Sequence of chain 1.D:
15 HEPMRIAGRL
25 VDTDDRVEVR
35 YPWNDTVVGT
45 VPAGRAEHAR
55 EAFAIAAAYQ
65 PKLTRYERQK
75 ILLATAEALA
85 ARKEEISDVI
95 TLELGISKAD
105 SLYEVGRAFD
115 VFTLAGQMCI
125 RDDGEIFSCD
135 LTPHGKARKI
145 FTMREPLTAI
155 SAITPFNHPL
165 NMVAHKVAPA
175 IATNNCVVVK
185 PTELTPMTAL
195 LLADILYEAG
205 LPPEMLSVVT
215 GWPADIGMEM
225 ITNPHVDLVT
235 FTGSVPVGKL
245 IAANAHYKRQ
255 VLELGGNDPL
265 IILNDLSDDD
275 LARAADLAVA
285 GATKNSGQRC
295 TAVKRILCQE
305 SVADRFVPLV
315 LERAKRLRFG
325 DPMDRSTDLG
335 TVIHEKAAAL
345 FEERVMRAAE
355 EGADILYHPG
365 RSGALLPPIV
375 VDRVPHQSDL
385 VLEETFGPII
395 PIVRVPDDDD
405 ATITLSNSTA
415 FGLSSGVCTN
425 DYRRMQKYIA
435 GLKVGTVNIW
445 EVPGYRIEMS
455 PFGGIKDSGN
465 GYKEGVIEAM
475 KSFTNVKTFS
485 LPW

A small-molecule ligand and the protein it binds are described below.
Small molecule (SMILES): O=CCP(=O)(O)O

Binding-site contacts:
Ligand atom O3P contacts residue ARG293 of chain 1.D at 3.5 Å (salt-bridge).
Ligand atom O2P contacts residue ARG450 of chain 1.D at 3.8 Å.
Ligand atom O1P contacts residue HIS162 of chain 1.D at 2.8 Å (h-bond).
Ligand atom O1P contacts residue ARG293 of chain 1.D at 2.9 Å (salt-bridge).
Ligand atom C2 contacts residue ASN161 of chain 1.D at 4.3 Å.
Ligand atom O2 contacts residue ASN161 of chain 1.D at 3.3 Å (h-bond).
Ligand atom C1 contacts residue CYS294 of chain 1.D at 2.7 Å (hydrophobic).
Ligand atom O2 contacts residue HIS162 of chain 1.D at 3.8 Å.
Ligand atom O2P contacts residue ARG293 of chain 1.D at 3.1 Å (salt-bridge).
Ligand atom P contacts residue THR295 of chain 1.D at 3.9 Å.
Ligand atom O2P contacts residue THR295 of chain 1.D at 2.6 Å (h-bond).
Ligand atom C2 contacts residue MET166 of chain 1.D at 3.5 Å (hydrophobic).
Ligand atom P contacts residue ARG450 of chain 1.D at 3.8 Å.
Ligand atom O3P contacts residue HIS162 of chain 1.D at 3.9 Å.
Ligand atom O2P contacts residue PHE456 of chain 1.D at 4.1 Å.
Ligand atom O2 contacts residue CYS294 of chain 1.D at 2.6 Å (h-bond).
Ligand atom O2 contacts residue MET166 of chain 1.D at 3.7 Å.
Ligand atom P contacts residue ARG293 of chain 1.D at 3.7 Å.
Ligand atom P contacts residue CYS294 of chain 1.D at 3.4 Å.
Ligand atom O1P contacts residue ARG111 of chain 1.D at 3.9 Å.
Ligand atom C1 contacts residue HIS162 of chain 1.D at 4.4 Å.
Ligand atom O2P contacts residue CYS294 of chain 1.D at 3.3 Å (h-bond).
Ligand atom O2 contacts residue ARG293 of chain 1.D at 3.7 Å.
Ligand atom O1P contacts residue THR295 of chain 1.D at 4.0 Å.
Ligand atom C1 contacts residue ARG450 of chain 1.D at 3.9 Å.
Ligand atom O3P contacts residue ARG450 of chain 1.D at 3.3 Å (salt-bridge).
Ligand atom P contacts residue HIS162 of chain 1.D at 3.8 Å.
Ligand atom P contacts residue ARG111 of chain 1.D at 3.9 Å.
Ligand atom C2 contacts residue PHE456 of chain 1.D at 4.5 Å (hydrophobic).
Ligand atom C1 contacts residue PHE456 of chain 1.D at 4.0 Å (hydrophobic).
Ligand atom C1 contacts residue MET166 of chain 1.D at 3.3 Å (hydrophobic).
Ligand atom O1P contacts residue CYS294 of chain 1.D at 3.9 Å.
Ligand atom C2 contacts residue CYS294 of chain 1.D at 1.8 Å (hydrophobic).
Ligand atom O3P contacts residue ARG111 of chain 1.D at 2.7 Å (salt-bridge).